Binding-site contacts:
Ligand atom C7 contacts residue ASN395 of chain 1.E at 3.7 Å.
Ligand atom C7 contacts residue ASN226 of chain 1.E at 3.7 Å.
Ligand atom C3 contacts residue ASN395 of chain 1.E at 3.8 Å.
Ligand atom N2 contacts residue ASN226 of chain 1.E at 4.3 Å.
Ligand atom C2 contacts residue ASN395 of chain 1.E at 2.4 Å.
Ligand atom C5 contacts residue ASN395 of chain 1.E at 3.7 Å.
Ligand atom O7 contacts residue ASN226 of chain 1.E at 3.4 Å (h-bond).
Ligand atom O7 contacts residue NAG1 of chain 1.PA at 3.3 Å.
Ligand atom C8 contacts residue ASN395 of chain 1.E at 4.1 Å.
Ligand atom C6 contacts residue PRO252 of chain 1.E at 4.1 Å (hydrophobic).
Ligand atom O5 contacts residue ASN395 of chain 1.E at 2.4 Å (h-bond).
Ligand atom N2 contacts residue ASN395 of chain 1.E at 2.9 Å (h-bond).
Ligand atom O6 contacts residue PRO252 of chain 1.E at 3.3 Å.
Ligand atom C1 contacts residue ASN395 of chain 1.E at 1.4 Å.
Ligand atom O5 contacts residue PRO252 of chain 1.E at 4.2 Å.
Ligand atom C4 contacts residue ASN395 of chain 1.E at 4.2 Å.
Ligand atom C8 contacts residue ASN226 of chain 1.E at 4.2 Å.

This protein binds this small molecule.
Small molecule (SMILES): CC(=O)N[C@H]1[C@H](O[C@H]2[C@H](O)[C@@H](NC(C)=O)CO[C@@H]2CO)O[C@H](CO)[C@@H](O)[C@@H]1O

Sequence of chain 1.E:
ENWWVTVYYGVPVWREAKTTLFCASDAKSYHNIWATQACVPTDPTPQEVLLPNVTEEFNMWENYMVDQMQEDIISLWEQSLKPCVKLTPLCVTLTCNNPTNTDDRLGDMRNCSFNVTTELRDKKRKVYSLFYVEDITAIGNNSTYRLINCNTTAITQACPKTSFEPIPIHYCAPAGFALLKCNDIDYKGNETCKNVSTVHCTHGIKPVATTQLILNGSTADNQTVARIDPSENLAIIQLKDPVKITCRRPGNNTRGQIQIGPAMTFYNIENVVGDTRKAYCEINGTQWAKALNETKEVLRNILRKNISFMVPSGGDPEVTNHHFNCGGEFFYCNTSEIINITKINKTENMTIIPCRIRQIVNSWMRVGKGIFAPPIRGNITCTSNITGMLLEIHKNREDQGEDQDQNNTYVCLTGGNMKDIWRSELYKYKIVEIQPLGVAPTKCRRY